Binding-site contacts:
Ligand atom CD contacts residue ZN1 of chain 1.H at 2.2 Å.
Ligand atom O2P contacts residue SER41 of chain 1.B at 3.0 Å (h-bond).
Ligand atom CD1 contacts residue ASP96 of chain 1.B at 3.5 Å.
Ligand atom O1P contacts residue ARG17 of chain 1.B at 2.8 Å (salt-bridge).
Ligand atom O3P contacts residue VAL46 of chain 1.B at 3.5 Å.
Ligand atom C contacts residue ARG17 of chain 1.B at 3.3 Å.
Ligand atom O3P contacts residue SER41 of chain 1.B at 3.8 Å.
Ligand atom CG2 contacts residue THR76 of chain 1.B at 3.5 Å.
Ligand atom CD2 contacts residue ILE64 of chain 1.B at 3.6 Å (hydrophobic).
Ligand atom CG1 contacts residue GLY97 of chain 1.B at 3.4 Å.
Ligand atom CG contacts residue LYS61 of chain 1.B at 3.5 Å.
Ligand atom CB contacts residue TYR63 of chain 1.B at 3.6 Å (hydrophobic).
Ligand atom CD1 contacts residue HIS62 of chain 1.B at 3.6 Å.
Ligand atom O3P contacts residue ARG37 of chain 1.B at 2.6 Å (salt-bridge).
Ligand atom CZ contacts residue GLN42 of chain 1.B at 3.8 Å.
Ligand atom CE1 contacts residue ILE64 of chain 1.B at 3.7 Å (hydrophobic).
Ligand atom CG contacts residue SER41 of chain 1.B at 3.5 Å.
Ligand atom OH contacts residue GLN42 of chain 1.B at 3.3 Å (h-bond).
Ligand atom CA contacts residue HIS62 of chain 1.B at 3.5 Å.
Ligand atom CD1 contacts residue GLY97 of chain 1.B at 3.7 Å.
Ligand atom N contacts residue ARG17 of chain 1.B at 3.7 Å.
Ligand atom O contacts residue TYR63 of chain 1.B at 3.7 Å.
Ligand atom O3P contacts residue GLN40 of chain 1.B at 2.9 Å (h-bond).
Ligand atom O1P contacts residue ARG37 of chain 1.B at 2.3 Å (salt-bridge).
Ligand atom CD1 contacts residue ILE64 of chain 1.B at 3.4 Å (hydrophobic).
Ligand atom P contacts residue ARG37 of chain 1.B at 3.3 Å.
Ligand atom O contacts residue ARG17 of chain 1.B at 2.4 Å (salt-bridge).
Ligand atom O3P contacts residue GLY39 of chain 1.B at 3.3 Å.
Ligand atom OH contacts residue SER41 of chain 1.B at 3.4 Å.
Ligand atom OE2 contacts residue LYS61 of chain 1.B at 3.1 Å (salt-bridge).
Ligand atom CD contacts residue LYS61 of chain 1.B at 3.7 Å.
Ligand atom CB contacts residue HIS62 of chain 1.B at 3.7 Å.
Ligand atom N contacts residue HIS62 of chain 1.B at 3.1 Å (h-bond).
Ligand atom OE1 contacts residue ZN1 of chain 1.H at 2.0 Å.
Ligand atom CG contacts residue ZN1 of chain 1.H at 3.6 Å.
Ligand atom O3P contacts residue GLN42 of chain 1.B at 3.5 Å (h-bond).
Ligand atom CG contacts residue ILE64 of chain 1.B at 3.6 Å (hydrophobic).
Ligand atom OE2 contacts residue ZN1 of chain 1.H at 2.0 Å.
Ligand atom CD contacts residue SER41 of chain 1.B at 3.4 Å.
Ligand atom CG2 contacts residue ILE75 of chain 1.B at 3.5 Å (hydrophobic).

This small molecule binds to this protein.
Small molecule (SMILES): CC[C@H](C)[C@H](NC(=O)[C@H](CCC(=O)O)NC(=O)[C@H](CCC(=O)O)NC(=O)[C@H](Cc1ccc(OP(=O)(O)O)cc1)NC(=O)[C@H](C)NC(=O)[C@@H]1CCCN1C(=O)[C@@H](N)CCC(=O)O)C(=O)O

Sequence of chain 1.B:
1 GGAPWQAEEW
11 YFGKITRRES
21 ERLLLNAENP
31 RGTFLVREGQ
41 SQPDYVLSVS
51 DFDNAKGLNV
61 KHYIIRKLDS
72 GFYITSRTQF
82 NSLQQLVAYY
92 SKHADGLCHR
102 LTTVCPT